Binding-site contacts:
Ligand atom O5 contacts residue ASN236 of chain 1.N at 4.0 Å.
Ligand atom C8 contacts residue ASN165 of chain 1.N at 3.8 Å.
Ligand atom C5 contacts residue ASN236 of chain 1.N at 3.8 Å.
Ligand atom C4 contacts residue ASN165 of chain 1.N at 4.3 Å.
Ligand atom C8 contacts residue ASP237 of chain 1.N at 4.0 Å.
Ligand atom O7 contacts residue ASN165 of chain 1.N at 3.8 Å.
Ligand atom N2 contacts residue ASN236 of chain 1.N at 4.4 Å.
Ligand atom C7 contacts residue ASN165 of chain 1.N at 3.3 Å.
Ligand atom C3 contacts residue ASN236 of chain 1.N at 3.8 Å.
Ligand atom C1 contacts residue ASN236 of chain 1.N at 3.8 Å.
Ligand atom C2 contacts residue ASN236 of chain 1.N at 4.3 Å.
Ligand atom C3 contacts residue ASN165 of chain 1.N at 3.9 Å.
Ligand atom C7 contacts residue ALA238 of chain 1.N at 4.4 Å (hydrophobic).
Ligand atom C8 contacts residue ALA238 of chain 1.N at 3.7 Å (hydrophobic).
Ligand atom O7 contacts residue ALA238 of chain 1.N at 4.4 Å.
Ligand atom C2 contacts residue ASN165 of chain 1.N at 2.6 Å.
Ligand atom C4 contacts residue ASN236 of chain 1.N at 4.2 Å.
Ligand atom C5 contacts residue ASN165 of chain 1.N at 3.7 Å.
Ligand atom O5 contacts residue ASN165 of chain 1.N at 2.3 Å (h-bond).
Ligand atom O4 contacts residue ASN236 of chain 1.N at 4.2 Å.
Ligand atom C1 contacts residue ASN165 of chain 1.N at 1.5 Å.
Ligand atom N2 contacts residue ASN165 of chain 1.N at 3.0 Å (h-bond).

Sequence of chain 1.N:
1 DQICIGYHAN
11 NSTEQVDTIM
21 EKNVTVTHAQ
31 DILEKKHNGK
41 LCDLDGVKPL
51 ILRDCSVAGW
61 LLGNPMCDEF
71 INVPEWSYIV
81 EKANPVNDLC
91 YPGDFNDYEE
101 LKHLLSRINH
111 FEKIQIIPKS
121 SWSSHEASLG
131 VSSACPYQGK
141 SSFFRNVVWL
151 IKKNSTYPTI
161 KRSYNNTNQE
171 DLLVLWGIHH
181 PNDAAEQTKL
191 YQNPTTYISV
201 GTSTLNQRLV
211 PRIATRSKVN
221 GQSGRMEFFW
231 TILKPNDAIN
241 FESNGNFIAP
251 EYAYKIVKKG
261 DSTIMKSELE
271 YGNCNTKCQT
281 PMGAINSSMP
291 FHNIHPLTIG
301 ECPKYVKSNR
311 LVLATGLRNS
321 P

A protein and the small-molecule ligand that binds it are described below.
Small molecule (SMILES): CC(=O)N[C@H]1[C@H](O[C@H]2[C@H](O)[C@@H](NC(C)=O)CO[C@@H]2CO)O[C@H](CO)[C@@H](O)[C@@H]1O